Binding-site contacts:
Ligand atom C6 contacts residue CYS331 of chain 2.A at 2.0 Å (hydrophobic).
Ligand atom C2' contacts residue ASP364 of chain 2.A at 3.8 Å.
Ligand atom C3' contacts residue SER68 of chain 2.A at 3.3 Å.
Ligand atom O2' contacts residue ASP364 of chain 2.A at 2.9 Å (salt-bridge).
Ligand atom O3P contacts residue SER329 of chain 2.A at 3.7 Å.
Ligand atom O3' contacts residue MET385 of chain 2.A at 3.4 Å (h-bond).
Ligand atom O4' contacts residue GLY328 of chain 2.A at 3.8 Å.
Ligand atom O5' contacts residue GLY365 of chain 2.A at 3.6 Å.
Ligand atom N3 contacts residue SER329 of chain 2.A at 3.6 Å.
Ligand atom C2' contacts residue ARG322 of chain 2.A at 3.6 Å.
Ligand atom N1 contacts residue GLN334 of chain 2.A at 3.2 Å.
Ligand atom C4 contacts residue SER329 of chain 2.A at 3.4 Å.
Ligand atom C5 contacts residue CYS331 of chain 2.A at 2.7 Å (hydrophobic).
Ligand atom O2P contacts residue SER329 of chain 2.A at 2.8 Å (h-bond).
Ligand atom C3' contacts residue ARG322 of chain 2.A at 3.6 Å.
Ligand atom O3P contacts residue GLY366 of chain 2.A at 3.1 Å (h-bond).
Ligand atom C8 contacts residue MET70 of chain 2.A at 3.8 Å (hydrophobic).
Ligand atom C3' contacts residue ASP364 of chain 2.A at 3.4 Å.
Ligand atom N7 contacts residue CYS331 of chain 2.A at 2.9 Å (h-bond).
Ligand atom O1P contacts residue GLY387 of chain 2.A at 3.0 Å (h-bond).
Ligand atom O2P contacts residue SER388 of chain 2.A at 2.9 Å (h-bond).
Ligand atom C5' contacts residue MET70 of chain 2.A at 3.8 Å (hydrophobic).
Ligand atom O2' contacts residue ARG322 of chain 2.A at 3.5 Å (salt-bridge).
Ligand atom O4' contacts residue SER329 of chain 2.A at 3.4 Å (h-bond).
Ligand atom P contacts residue GLY328 of chain 2.A at 3.8 Å.
Ligand atom N9 contacts residue SER329 of chain 2.A at 3.5 Å (h-bond).
Ligand atom C2 contacts residue GLN334 of chain 2.A at 3.6 Å.
Ligand atom N1 contacts residue CYS331 of chain 2.A at 3.1 Å (h-bond).
Ligand atom O5' contacts residue GLY328 of chain 2.A at 3.2 Å.
Ligand atom O3P contacts residue SER388 of chain 2.A at 3.9 Å.
Ligand atom P contacts residue SER329 of chain 2.A at 3.9 Å.
Ligand atom O1P contacts residue SER388 of chain 2.A at 3.8 Å.
Ligand atom O3' contacts residue ASP364 of chain 2.A at 2.7 Å (salt-bridge).
Ligand atom O3' contacts residue ARG322 of chain 2.A at 2.9 Å (salt-bridge).
Ligand atom O5' contacts residue SER329 of chain 2.A at 3.4 Å (h-bond).
Ligand atom P contacts residue SER388 of chain 2.A at 3.6 Å.
Ligand atom O3' contacts residue SER68 of chain 2.A at 2.8 Å (h-bond).
Ligand atom C4' contacts residue ASP364 of chain 2.A at 3.2 Å.
Ligand atom C8 contacts residue SER329 of chain 2.A at 3.8 Å.
Ligand atom O3P contacts residue GLY328 of chain 2.A at 3.0 Å.

A small-molecule ligand and the protein it binds are described below.
Small molecule (SMILES): O=P(O)(O)OC[C@H]1O[C@@H](n2cnc3c(Cl)[nH+]cnc32)[C@H](O)[C@@H]1O

Sequence of chain 2.A:
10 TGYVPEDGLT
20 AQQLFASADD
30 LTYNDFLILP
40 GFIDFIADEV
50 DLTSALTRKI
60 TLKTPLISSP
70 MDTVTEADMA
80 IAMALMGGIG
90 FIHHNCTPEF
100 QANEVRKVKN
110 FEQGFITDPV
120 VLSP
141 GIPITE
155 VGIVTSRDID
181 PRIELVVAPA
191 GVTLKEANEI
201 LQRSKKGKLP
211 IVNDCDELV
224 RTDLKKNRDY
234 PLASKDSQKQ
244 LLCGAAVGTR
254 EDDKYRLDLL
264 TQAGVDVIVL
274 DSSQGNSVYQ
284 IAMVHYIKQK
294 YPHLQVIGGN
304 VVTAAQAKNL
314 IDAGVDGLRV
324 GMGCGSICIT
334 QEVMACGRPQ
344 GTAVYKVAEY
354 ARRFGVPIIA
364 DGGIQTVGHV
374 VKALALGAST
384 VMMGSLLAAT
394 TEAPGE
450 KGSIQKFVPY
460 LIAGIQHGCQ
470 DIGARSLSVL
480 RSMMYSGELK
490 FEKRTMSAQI